Sequence of chain 1.B:
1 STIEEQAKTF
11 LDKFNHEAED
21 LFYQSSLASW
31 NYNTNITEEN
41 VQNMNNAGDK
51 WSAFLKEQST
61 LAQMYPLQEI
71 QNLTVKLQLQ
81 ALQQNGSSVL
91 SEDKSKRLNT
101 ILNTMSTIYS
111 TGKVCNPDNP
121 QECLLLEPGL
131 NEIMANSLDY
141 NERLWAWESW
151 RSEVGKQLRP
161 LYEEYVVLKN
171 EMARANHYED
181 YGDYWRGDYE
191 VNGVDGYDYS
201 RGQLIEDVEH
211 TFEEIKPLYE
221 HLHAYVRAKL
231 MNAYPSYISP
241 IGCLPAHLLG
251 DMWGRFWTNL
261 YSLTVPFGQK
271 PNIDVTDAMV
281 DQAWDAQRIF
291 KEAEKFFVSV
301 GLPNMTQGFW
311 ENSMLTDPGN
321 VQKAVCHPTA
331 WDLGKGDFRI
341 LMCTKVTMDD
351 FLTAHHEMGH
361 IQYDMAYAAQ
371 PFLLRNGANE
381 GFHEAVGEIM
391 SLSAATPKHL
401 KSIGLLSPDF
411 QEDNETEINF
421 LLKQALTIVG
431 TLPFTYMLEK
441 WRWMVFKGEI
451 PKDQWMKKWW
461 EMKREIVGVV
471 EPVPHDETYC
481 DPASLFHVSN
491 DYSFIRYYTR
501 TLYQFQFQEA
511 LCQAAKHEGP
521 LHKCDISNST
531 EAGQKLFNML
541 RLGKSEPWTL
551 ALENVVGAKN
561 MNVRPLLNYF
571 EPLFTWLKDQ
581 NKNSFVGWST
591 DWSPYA

Binding-site contacts:
Ligand atom O3 contacts residue HIS177 of chain 1.B at 4.0 Å.
Ligand atom C7 contacts residue ASN176 of chain 1.B at 4.4 Å.
Ligand atom O6 contacts residue VAL89 of chain 1.B at 4.0 Å.
Ligand atom O7 contacts residue ASN85 of chain 1.B at 2.9 Å (h-bond).
Ligand atom C4 contacts residue ASN85 of chain 1.B at 4.1 Å.
Ligand atom C1 contacts residue GLN63 of chain 1.B at 3.7 Å.
Ligand atom C6 contacts residue VAL89 of chain 1.B at 4.3 Å (hydrophobic).
Ligand atom O5 contacts residue ASN85 of chain 1.B at 2.2 Å (h-bond).
Ligand atom O5 contacts residue GLN63 of chain 1.B at 4.5 Å.
Ligand atom C7 contacts residue GLN63 of chain 1.B at 4.3 Å.
Ligand atom C5 contacts residue ASN85 of chain 1.B at 3.5 Å.
Ligand atom N2 contacts residue GLN63 of chain 1.B at 4.2 Å.
Ligand atom O6 contacts residue ASN85 of chain 1.B at 4.4 Å.
Ligand atom C7 contacts residue GLN83 of chain 1.B at 3.5 Å.
Ligand atom C1 contacts residue ASN85 of chain 1.B at 1.5 Å.
Ligand atom N2 contacts residue GLN83 of chain 1.B at 4.2 Å.
Ligand atom O5 contacts residue VAL89 of chain 1.B at 3.9 Å.
Ligand atom C7 contacts residue ASN85 of chain 1.B at 3.3 Å.
Ligand atom C8 contacts residue GLN83 of chain 1.B at 3.2 Å.
Ligand atom O7 contacts residue GLN83 of chain 1.B at 3.8 Å.
Ligand atom C3 contacts residue ASN85 of chain 1.B at 3.8 Å.
Ligand atom C6 contacts residue ASN85 of chain 1.B at 4.5 Å.
Ligand atom N2 contacts residue ASN85 of chain 1.B at 3.2 Å (h-bond).
Ligand atom O7 contacts residue ASN176 of chain 1.B at 3.2 Å (h-bond).
Ligand atom C2 contacts residue ASN85 of chain 1.B at 2.5 Å.

A protein and the small-molecule ligand that binds it are described below.
Small molecule (SMILES): CC(=O)N[C@@H]1[C@@H](O)[C@H](O)[C@@H](CO)O[C@H]1O